Sequence of chain 1.A:
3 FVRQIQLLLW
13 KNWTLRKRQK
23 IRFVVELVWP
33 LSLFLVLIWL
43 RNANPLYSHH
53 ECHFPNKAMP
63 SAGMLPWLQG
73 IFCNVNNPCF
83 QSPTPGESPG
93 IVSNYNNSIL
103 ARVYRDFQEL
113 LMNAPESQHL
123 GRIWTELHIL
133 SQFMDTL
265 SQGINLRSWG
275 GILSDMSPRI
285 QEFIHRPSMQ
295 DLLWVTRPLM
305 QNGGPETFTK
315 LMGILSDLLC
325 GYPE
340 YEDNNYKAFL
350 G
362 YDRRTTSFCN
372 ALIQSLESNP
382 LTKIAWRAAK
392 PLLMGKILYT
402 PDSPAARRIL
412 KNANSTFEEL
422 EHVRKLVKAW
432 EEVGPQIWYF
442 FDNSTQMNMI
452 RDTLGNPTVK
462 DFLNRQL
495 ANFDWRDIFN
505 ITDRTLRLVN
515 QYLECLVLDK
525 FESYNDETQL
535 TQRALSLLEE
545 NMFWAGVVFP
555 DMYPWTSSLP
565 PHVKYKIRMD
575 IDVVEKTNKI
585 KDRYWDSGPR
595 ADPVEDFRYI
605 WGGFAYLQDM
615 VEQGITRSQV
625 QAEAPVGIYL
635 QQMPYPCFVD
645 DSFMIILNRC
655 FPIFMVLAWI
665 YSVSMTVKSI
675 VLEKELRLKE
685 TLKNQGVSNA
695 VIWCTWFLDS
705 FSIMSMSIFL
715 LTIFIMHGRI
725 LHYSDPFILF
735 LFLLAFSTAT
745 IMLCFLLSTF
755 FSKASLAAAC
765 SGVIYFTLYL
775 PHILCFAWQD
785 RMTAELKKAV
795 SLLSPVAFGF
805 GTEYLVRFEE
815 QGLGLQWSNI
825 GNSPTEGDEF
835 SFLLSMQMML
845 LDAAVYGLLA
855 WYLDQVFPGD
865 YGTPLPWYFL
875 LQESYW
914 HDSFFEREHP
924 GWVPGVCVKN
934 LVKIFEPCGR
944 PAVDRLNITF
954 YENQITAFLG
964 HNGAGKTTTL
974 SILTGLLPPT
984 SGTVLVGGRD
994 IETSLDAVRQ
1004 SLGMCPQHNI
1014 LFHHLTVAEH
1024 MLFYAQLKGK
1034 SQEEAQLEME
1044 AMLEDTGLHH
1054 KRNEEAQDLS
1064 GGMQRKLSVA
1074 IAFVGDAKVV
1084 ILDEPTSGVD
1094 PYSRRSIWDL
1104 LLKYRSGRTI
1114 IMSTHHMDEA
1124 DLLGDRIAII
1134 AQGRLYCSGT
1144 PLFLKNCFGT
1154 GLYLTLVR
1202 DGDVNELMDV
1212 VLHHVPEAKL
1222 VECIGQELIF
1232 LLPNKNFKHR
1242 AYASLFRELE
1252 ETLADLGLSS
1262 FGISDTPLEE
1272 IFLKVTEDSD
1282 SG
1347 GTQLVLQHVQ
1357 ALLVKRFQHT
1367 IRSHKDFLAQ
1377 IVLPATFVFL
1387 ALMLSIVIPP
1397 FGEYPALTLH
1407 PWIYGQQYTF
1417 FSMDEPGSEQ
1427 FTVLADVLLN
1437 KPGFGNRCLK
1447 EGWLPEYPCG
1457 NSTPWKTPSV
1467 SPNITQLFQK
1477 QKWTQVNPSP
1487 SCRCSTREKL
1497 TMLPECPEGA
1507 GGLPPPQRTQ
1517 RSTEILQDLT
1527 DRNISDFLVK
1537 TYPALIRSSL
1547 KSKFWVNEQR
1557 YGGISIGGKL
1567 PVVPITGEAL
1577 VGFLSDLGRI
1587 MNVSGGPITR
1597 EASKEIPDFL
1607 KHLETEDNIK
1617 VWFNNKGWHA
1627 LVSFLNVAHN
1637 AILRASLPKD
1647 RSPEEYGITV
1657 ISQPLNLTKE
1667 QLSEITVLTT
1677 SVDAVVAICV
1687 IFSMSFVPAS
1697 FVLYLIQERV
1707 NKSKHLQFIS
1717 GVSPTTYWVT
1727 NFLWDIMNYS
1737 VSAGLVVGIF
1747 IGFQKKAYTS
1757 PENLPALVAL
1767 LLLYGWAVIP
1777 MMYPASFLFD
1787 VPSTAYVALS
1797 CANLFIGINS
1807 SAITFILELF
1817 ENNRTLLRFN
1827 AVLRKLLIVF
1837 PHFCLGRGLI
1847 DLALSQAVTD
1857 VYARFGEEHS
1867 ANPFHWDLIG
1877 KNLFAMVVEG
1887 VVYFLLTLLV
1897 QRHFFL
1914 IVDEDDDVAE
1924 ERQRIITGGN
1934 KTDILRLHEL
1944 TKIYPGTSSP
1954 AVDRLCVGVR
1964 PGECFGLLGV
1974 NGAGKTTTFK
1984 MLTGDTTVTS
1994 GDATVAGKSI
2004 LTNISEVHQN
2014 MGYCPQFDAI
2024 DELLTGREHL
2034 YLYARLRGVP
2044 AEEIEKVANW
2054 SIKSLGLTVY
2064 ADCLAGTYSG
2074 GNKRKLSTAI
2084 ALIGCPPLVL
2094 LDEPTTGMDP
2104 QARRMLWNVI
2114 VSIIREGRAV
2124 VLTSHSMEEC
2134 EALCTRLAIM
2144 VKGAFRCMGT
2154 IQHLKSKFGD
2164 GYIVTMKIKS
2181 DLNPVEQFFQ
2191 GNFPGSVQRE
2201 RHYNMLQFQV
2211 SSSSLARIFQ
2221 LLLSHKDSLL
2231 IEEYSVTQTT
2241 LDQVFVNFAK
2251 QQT

The small molecule below binds the protein below.
Small molecule (SMILES): CC(=O)N[C@@H]1[C@@H](O)[C@H](O)[C@@H](CO)O[C@H]1O

Binding-site contacts:
Ligand atom O6 contacts residue ARG572 of chain 1.A at 4.4 Å.
Ligand atom O7 contacts residue ASN1662 of chain 1.A at 3.6 Å.
Ligand atom C5 contacts residue GLU1399 of chain 1.A at 4.1 Å.
Ligand atom C6 contacts residue GLN1659 of chain 1.A at 3.4 Å.
Ligand atom C4 contacts residue ASN1662 of chain 1.A at 4.2 Å.
Ligand atom C8 contacts residue ASN1662 of chain 1.A at 4.5 Å.
Ligand atom C1 contacts residue ARG572 of chain 1.A at 3.8 Å.
Ligand atom O6 contacts residue GLN1659 of chain 1.A at 2.2 Å (h-bond).
Ligand atom O6 contacts residue ALA1402 of chain 1.A at 4.5 Å.
Ligand atom C6 contacts residue TYR1400 of chain 1.A at 3.1 Å (hydrophobic).
Ligand atom O6 contacts residue TYR1400 of chain 1.A at 2.9 Å (h-bond).
Ligand atom N2 contacts residue ASN1662 of chain 1.A at 2.8 Å (h-bond).
Ligand atom C5 contacts residue GLN1659 of chain 1.A at 3.8 Å.
Ligand atom C6 contacts residue GLU1399 of chain 1.A at 3.7 Å.
Ligand atom C1 contacts residue ASN1662 of chain 1.A at 1.4 Å.
Ligand atom O5 contacts residue ARG572 of chain 1.A at 3.6 Å.
Ligand atom C5 contacts residue ARG572 of chain 1.A at 4.2 Å.
Ligand atom O5 contacts residue GLU1399 of chain 1.A at 3.7 Å.
Ligand atom O5 contacts residue ASN1662 of chain 1.A at 2.4 Å (h-bond).
Ligand atom C2 contacts residue ASN1662 of chain 1.A at 2.4 Å.
Ligand atom C3 contacts residue ASN1662 of chain 1.A at 3.8 Å.
Ligand atom C5 contacts residue ASN1662 of chain 1.A at 3.7 Å.
Ligand atom C4 contacts residue GLU1399 of chain 1.A at 4.2 Å.
Ligand atom C7 contacts residue ASN1662 of chain 1.A at 3.4 Å.
Ligand atom O5 contacts residue GLN1659 of chain 1.A at 4.4 Å.